Sequence of chain 1.B:
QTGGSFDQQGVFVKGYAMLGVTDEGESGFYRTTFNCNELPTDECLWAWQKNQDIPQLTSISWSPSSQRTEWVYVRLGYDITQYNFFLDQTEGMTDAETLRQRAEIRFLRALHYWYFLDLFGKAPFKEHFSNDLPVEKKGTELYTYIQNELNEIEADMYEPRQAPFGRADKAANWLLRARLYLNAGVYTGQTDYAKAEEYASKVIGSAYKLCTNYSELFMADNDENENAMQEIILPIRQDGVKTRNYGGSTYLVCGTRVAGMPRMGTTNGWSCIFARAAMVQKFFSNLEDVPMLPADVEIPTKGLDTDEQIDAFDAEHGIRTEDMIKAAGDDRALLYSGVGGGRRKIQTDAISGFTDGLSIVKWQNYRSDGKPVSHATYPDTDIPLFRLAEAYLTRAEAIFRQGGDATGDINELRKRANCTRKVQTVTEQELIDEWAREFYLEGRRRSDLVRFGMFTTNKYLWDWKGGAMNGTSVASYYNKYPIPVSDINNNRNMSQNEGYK

The protein below binds the small molecule below.
Small molecule (SMILES): OC[C@H]1O[C@@H]2O[C@H]3[C@H](O)[C@@H](O)[C@@H](O[C@H]4[C@H](O)[C@@H](O)[C@@H](O[C@H]5[C@H](O)[C@@H](O)[C@@H](O[C@H]6[C@H](O)[C@@H](O)[C@@H](O[C@H]7[C@H](O)[C@@H](O)[C@@H](O[C@H]8[C@H](O)[C@@H](O)[C@@H](O[C@H]1[C@H](O)[C@H]2O)O[C@@H]8CO)O[C@@H]7CO)O[C@@H]6CO)O[C@@H]5CO)O[C@@H]4CO)O[C@@H]3CO

Binding-site contacts:
Ligand atom O6 contacts residue TRP296 of chain 1.B at 2.7 Å (h-bond).
Ligand atom C5 contacts residue TYR272 of chain 1.B at 4.0 Å (hydrophobic).
Ligand atom O5 contacts residue TRP74 of chain 1.B at 3.9 Å.
Ligand atom O3 contacts residue ASP49 of chain 1.B at 3.8 Å.
Ligand atom O5 contacts residue TRP296 of chain 1.B at 3.4 Å.
Ligand atom C1 contacts residue TRP74 of chain 1.B at 3.8 Å (hydrophobic).
Ligand atom C2 contacts residue CYS298 of chain 1.B at 4.0 Å (hydrophobic).
Ligand atom C2 contacts residue ARG57 of chain 1.B at 3.6 Å.
Ligand atom C6 contacts residue TRP296 of chain 1.B at 3.6 Å (hydrophobic).
Ligand atom O3 contacts residue TRP74 of chain 1.B at 3.7 Å.
Ligand atom O6 contacts residue TRP74 of chain 1.B at 3.6 Å (h-bond).
Ligand atom C2 contacts residue TYR272 of chain 1.B at 3.6 Å (hydrophobic).
Ligand atom C2 contacts residue TRP296 of chain 1.B at 3.8 Å (hydrophobic).
Ligand atom C4 contacts residue TRP74 of chain 1.B at 4.0 Å (hydrophobic).
Ligand atom C3 contacts residue ASP49 of chain 1.B at 3.9 Å.
Ligand atom O5 contacts residue CYS298 of chain 1.B at 3.4 Å (h-bond).
Ligand atom O6 contacts residue SER297 of chain 1.B at 3.9 Å.
Ligand atom O2 contacts residue ARG57 of chain 1.B at 2.7 Å (salt-bridge).
Ligand atom C1 contacts residue TRP296 of chain 1.B at 3.8 Å (hydrophobic).
Ligand atom O2 contacts residue TRP72 of chain 1.B at 3.6 Å.
Ligand atom C4 contacts residue TYR272 of chain 1.B at 3.8 Å (hydrophobic).
Ligand atom C4 contacts residue TRP296 of chain 1.B at 4.1 Å (hydrophobic).
Ligand atom C3 contacts residue TYR272 of chain 1.B at 4.0 Å (hydrophobic).
Ligand atom O2 contacts residue ASN77 of chain 1.B at 2.7 Å (h-bond).
Ligand atom O2 contacts residue TYR272 of chain 1.B at 4.0 Å.
Ligand atom C2 contacts residue ASN77 of chain 1.B at 3.5 Å.
Ligand atom C5 contacts residue TRP296 of chain 1.B at 4.1 Å (hydrophobic).
Ligand atom C1 contacts residue CYS298 of chain 1.B at 3.4 Å (hydrophobic).
Ligand atom C2 contacts residue TRP72 of chain 1.B at 4.0 Å (hydrophobic).
Ligand atom O3 contacts residue GLY51 of chain 1.B at 4.1 Å.
Ligand atom O3 contacts residue TYR272 of chain 1.B at 3.5 Å.
Ligand atom C6 contacts residue TYR272 of chain 1.B at 3.6 Å (hydrophobic).
Ligand atom C3 contacts residue ASN77 of chain 1.B at 4.0 Å.
Ligand atom C3 contacts residue ARG57 of chain 1.B at 3.8 Å.
Ligand atom C2 contacts residue TRP74 of chain 1.B at 3.9 Å (hydrophobic).
Ligand atom O3 contacts residue ASN77 of chain 1.B at 3.1 Å (h-bond).
Ligand atom O2 contacts residue ASP49 of chain 1.B at 3.8 Å.
Ligand atom O3 contacts residue ARG57 of chain 1.B at 2.8 Å (salt-bridge).
Ligand atom O2 contacts residue TRP74 of chain 1.B at 3.7 Å.
Ligand atom O5 contacts residue TYR272 of chain 1.B at 3.5 Å (h-bond).